Sequence of chain 1.A:
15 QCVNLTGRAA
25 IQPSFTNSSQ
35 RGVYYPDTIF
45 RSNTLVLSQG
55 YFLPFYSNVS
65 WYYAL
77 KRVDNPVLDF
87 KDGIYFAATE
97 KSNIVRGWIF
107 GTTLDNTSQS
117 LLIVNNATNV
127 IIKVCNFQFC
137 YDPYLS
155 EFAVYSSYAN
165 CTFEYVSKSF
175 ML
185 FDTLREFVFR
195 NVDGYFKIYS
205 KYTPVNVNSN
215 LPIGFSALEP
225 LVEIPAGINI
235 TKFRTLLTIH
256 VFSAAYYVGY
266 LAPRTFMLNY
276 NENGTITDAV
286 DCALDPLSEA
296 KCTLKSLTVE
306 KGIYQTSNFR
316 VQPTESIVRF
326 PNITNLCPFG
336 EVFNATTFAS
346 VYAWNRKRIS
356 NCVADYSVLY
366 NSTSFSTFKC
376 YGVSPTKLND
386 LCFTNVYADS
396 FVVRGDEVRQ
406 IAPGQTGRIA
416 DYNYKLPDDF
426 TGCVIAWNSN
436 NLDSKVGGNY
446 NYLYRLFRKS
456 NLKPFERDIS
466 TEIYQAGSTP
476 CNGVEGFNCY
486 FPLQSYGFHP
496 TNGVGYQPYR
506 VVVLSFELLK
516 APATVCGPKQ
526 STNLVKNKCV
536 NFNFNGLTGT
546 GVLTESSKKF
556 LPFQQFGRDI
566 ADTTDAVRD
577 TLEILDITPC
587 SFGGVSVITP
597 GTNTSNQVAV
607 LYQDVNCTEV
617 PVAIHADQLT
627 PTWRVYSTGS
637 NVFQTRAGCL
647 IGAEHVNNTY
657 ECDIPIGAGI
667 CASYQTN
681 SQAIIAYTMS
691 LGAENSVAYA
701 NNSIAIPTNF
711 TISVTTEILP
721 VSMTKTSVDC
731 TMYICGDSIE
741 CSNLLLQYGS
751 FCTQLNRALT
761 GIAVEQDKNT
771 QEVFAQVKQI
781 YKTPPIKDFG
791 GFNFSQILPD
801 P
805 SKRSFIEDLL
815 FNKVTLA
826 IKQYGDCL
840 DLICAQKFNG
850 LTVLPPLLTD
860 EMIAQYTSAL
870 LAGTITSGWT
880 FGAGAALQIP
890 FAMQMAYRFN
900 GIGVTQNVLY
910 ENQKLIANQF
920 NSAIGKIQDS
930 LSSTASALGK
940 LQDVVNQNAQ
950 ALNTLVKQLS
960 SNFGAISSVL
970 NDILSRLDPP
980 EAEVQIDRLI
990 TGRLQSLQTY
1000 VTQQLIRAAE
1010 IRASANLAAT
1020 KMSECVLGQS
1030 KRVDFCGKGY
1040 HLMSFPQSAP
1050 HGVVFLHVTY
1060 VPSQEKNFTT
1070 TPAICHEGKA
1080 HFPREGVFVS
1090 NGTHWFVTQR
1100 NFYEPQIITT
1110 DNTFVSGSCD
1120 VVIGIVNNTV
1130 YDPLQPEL

A protein and the small-molecule ligand that binds it are described below.
Small molecule (SMILES): CC(=O)N[C@@H]1[C@@H](O)[C@H](O)[C@@H](CO)O[C@H]1O

Binding-site contacts:
Ligand atom C1 contacts residue ASN709 of chain 1.A at 1.4 Å.
Ligand atom O5 contacts residue ASN709 of chain 1.A at 2.4 Å (h-bond).
Ligand atom C2 contacts residue ASN709 of chain 1.A at 2.4 Å.
Ligand atom O5 contacts residue GLN1063 of chain 1.A at 4.3 Å.
Ligand atom C8 contacts residue THR708 of chain 1.A at 4.4 Å.
Ligand atom C1 contacts residue GLN1063 of chain 1.A at 4.3 Å.
Ligand atom C5 contacts residue ASN709 of chain 1.A at 3.7 Å.
Ligand atom C7 contacts residue GLN1063 of chain 1.A at 3.8 Å.
Ligand atom O4 contacts residue LEU914 of chain 1.A at 4.5 Å.
Ligand atom C2 contacts residue GLN1063 of chain 1.A at 4.4 Å.
Ligand atom O7 contacts residue ASN709 of chain 1.A at 3.6 Å.
Ligand atom N2 contacts residue GLN1063 of chain 1.A at 4.5 Å.
Ligand atom O7 contacts residue GLN1063 of chain 1.A at 2.9 Å (h-bond).
Ligand atom C3 contacts residue ASN709 of chain 1.A at 3.8 Å.
Ligand atom C8 contacts residue ASN709 of chain 1.A at 4.3 Å.
Ligand atom C7 contacts residue ASN709 of chain 1.A at 3.5 Å.
Ligand atom C4 contacts residue ASN709 of chain 1.A at 4.2 Å.
Ligand atom N2 contacts residue ASN709 of chain 1.A at 2.9 Å (h-bond).